The protein below binds the small molecule below.
Small molecule (SMILES): CC(=O)N[C@@H]1[C@@H](O)[C@H](O)[C@@H](CO)O[C@H]1O

Sequence of chain 1.A:
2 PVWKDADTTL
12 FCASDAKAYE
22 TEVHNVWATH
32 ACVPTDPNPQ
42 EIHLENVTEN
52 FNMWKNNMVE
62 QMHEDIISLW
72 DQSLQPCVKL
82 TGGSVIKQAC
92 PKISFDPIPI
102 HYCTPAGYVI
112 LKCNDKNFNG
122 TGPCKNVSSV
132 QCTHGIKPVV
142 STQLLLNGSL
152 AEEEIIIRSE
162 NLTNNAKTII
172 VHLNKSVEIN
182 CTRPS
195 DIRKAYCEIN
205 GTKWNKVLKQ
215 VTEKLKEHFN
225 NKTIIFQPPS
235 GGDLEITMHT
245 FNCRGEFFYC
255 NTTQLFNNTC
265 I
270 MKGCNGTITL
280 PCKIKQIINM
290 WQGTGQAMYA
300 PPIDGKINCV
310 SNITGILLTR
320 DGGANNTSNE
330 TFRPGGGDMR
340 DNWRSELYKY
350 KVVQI

Binding-site contacts:
Ligand atom C8 contacts residue SER160 of chain 1.A at 4.1 Å.
Ligand atom C1 contacts residue ASN120 of chain 1.A at 1.4 Å.
Ligand atom O6 contacts residue GLY123 of chain 1.A at 4.1 Å.
Ligand atom C7 contacts residue ILE158 of chain 1.A at 4.2 Å (hydrophobic).
Ligand atom C3 contacts residue ASN120 of chain 1.A at 3.7 Å.
Ligand atom C4 contacts residue ASN120 of chain 1.A at 4.2 Å.
Ligand atom N2 contacts residue ASN120 of chain 1.A at 2.8 Å (h-bond).
Ligand atom C1 contacts residue THR122 of chain 1.A at 3.8 Å.
Ligand atom C2 contacts residue ASN120 of chain 1.A at 2.4 Å.
Ligand atom O5 contacts residue ASN120 of chain 1.A at 2.4 Å (h-bond).
Ligand atom C7 contacts residue HIS222 of chain 1.A at 4.4 Å.
Ligand atom C7 contacts residue ASN120 of chain 1.A at 3.2 Å.
Ligand atom C5 contacts residue ASN120 of chain 1.A at 3.7 Å.
Ligand atom C8 contacts residue LEU163 of chain 1.A at 3.9 Å (hydrophobic).
Ligand atom O7 contacts residue ILE158 of chain 1.A at 4.2 Å.
Ligand atom C5 contacts residue THR122 of chain 1.A at 4.0 Å.
Ligand atom O7 contacts residue HIS222 of chain 1.A at 3.4 Å.
Ligand atom O6 contacts residue PRO124 of chain 1.A at 3.8 Å.
Ligand atom O6 contacts residue THR122 of chain 1.A at 3.9 Å.
Ligand atom C8 contacts residue ILE158 of chain 1.A at 3.6 Å (hydrophobic).
Ligand atom O7 contacts residue ASN120 of chain 1.A at 3.2 Å (h-bond).
Ligand atom C3 contacts residue THR122 of chain 1.A at 4.4 Å.
Ligand atom O5 contacts residue THR122 of chain 1.A at 3.7 Å.
Ligand atom C8 contacts residue ASN120 of chain 1.A at 4.3 Å.
Ligand atom C2 contacts residue THR122 of chain 1.A at 4.5 Å.